The small molecule below binds the protein below.
Small molecule (SMILES): CC(=O)N[C@@H]1[C@@H](O)[C@H](O)[C@@H](CO)O[C@H]1O

Sequence of chain 1.D:
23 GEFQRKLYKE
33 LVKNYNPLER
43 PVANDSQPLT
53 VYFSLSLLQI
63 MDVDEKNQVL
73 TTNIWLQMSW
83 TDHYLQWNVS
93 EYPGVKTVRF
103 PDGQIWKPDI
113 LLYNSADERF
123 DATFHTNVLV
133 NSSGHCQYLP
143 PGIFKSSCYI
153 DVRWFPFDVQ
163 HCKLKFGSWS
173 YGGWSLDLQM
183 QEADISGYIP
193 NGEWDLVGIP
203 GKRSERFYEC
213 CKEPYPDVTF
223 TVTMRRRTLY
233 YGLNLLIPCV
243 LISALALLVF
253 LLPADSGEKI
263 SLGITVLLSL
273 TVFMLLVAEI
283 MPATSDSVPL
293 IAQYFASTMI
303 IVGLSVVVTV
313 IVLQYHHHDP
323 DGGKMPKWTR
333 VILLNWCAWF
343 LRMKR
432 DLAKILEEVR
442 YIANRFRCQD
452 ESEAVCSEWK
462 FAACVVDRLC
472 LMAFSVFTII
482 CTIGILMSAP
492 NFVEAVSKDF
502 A

Binding-site contacts:
Ligand atom O5 contacts residue GLN49 of chain 1.D at 2.5 Å (h-bond).
Ligand atom C8 contacts residue ASN46 of chain 1.D at 4.3 Å.
Ligand atom C7 contacts residue ASN46 of chain 1.D at 3.9 Å.
Ligand atom C5 contacts residue GLN49 of chain 1.D at 3.5 Å.
Ligand atom C1 contacts residue SER48 of chain 1.D at 3.8 Å.
Ligand atom C2 contacts residue ASN46 of chain 1.D at 2.5 Å.
Ligand atom C6 contacts residue GLN49 of chain 1.D at 3.4 Å.
Ligand atom O7 contacts residue ASN46 of chain 1.D at 4.3 Å.
Ligand atom C5 contacts residue ASN46 of chain 1.D at 3.7 Å.
Ligand atom C6 contacts residue SER48 of chain 1.D at 4.3 Å.
Ligand atom O6 contacts residue GLN49 of chain 1.D at 3.7 Å.
Ligand atom C4 contacts residue ASN46 of chain 1.D at 4.2 Å.
Ligand atom O5 contacts residue ASN46 of chain 1.D at 2.4 Å (h-bond).
Ligand atom C3 contacts residue ASN46 of chain 1.D at 3.8 Å.
Ligand atom N2 contacts residue ASN46 of chain 1.D at 2.9 Å (h-bond).
Ligand atom O5 contacts residue SER48 of chain 1.D at 3.6 Å.
Ligand atom C1 contacts residue GLN49 of chain 1.D at 3.5 Å.
Ligand atom C1 contacts residue ASN46 of chain 1.D at 1.4 Å.
Ligand atom C5 contacts residue SER48 of chain 1.D at 3.9 Å.